Sequence of chain 7.A:
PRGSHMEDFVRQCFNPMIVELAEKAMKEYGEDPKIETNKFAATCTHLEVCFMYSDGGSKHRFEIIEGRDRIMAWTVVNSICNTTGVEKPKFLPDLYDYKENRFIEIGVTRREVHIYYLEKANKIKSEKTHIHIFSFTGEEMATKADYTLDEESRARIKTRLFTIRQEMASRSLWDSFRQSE

Binding-site contacts:
Ligand atom C12 contacts residue GLU120 of chain 7.A at 3.4 Å.
Ligand atom O10 contacts residue ASP109 of chain 7.A at 3.5 Å (salt-bridge).
Ligand atom C01 contacts residue LYS54 of chain 7.A at 3.6 Å.
Ligand atom O13 contacts residue MN1 of chain 7.C at 2.0 Å.
Ligand atom C14 contacts residue LYS135 of chain 7.A at 3.9 Å.
Ligand atom C14 contacts residue GLU120 of chain 7.A at 3.5 Å.
Ligand atom F26 contacts residue HIS61 of chain 7.A at 3.8 Å.
Ligand atom C12 contacts residue ASP109 of chain 7.A at 3.8 Å.
Ligand atom O15 contacts residue TYR131 of chain 7.A at 4.0 Å.
Ligand atom C28 contacts residue MET41 of chain 7.A at 4.0 Å (hydrophobic).
Ligand atom O13 contacts residue ASP109 of chain 7.A at 2.7 Å (salt-bridge).
Ligand atom O13 contacts residue HIS61 of chain 7.A at 3.4 Å (h-bond).
Ligand atom C12 contacts residue MN1 of chain 7.C at 2.5 Å.
Ligand atom C12 contacts residue MN1 of chain 7.D at 3.0 Å.
Ligand atom O15 contacts residue ILE121 of chain 7.A at 2.7 Å (h-bond).
Ligand atom O15 contacts residue HIS61 of chain 7.A at 2.9 Å (h-bond).
Ligand atom C14 contacts residue ILE121 of chain 7.A at 3.7 Å (hydrophobic).
Ligand atom C27 contacts residue ALA40 of chain 7.A at 3.8 Å (hydrophobic).
Ligand atom C14 contacts residue HIS61 of chain 7.A at 3.1 Å.
Ligand atom O10 contacts residue LEU107 of chain 7.A at 3.9 Å.
Ligand atom O13 contacts residue GLU120 of chain 7.A at 2.7 Å (salt-bridge).
Ligand atom C09 contacts residue GLU81 of chain 7.A at 3.8 Å.
Ligand atom C23 contacts residue LYS54 of chain 7.A at 3.8 Å.
Ligand atom O10 contacts residue MN1 of chain 7.D at 1.6 Å.
Ligand atom C12 contacts residue HIS61 of chain 7.A at 3.4 Å.
Ligand atom C28 contacts residue ALA40 of chain 7.A at 3.8 Å (hydrophobic).
Ligand atom O15 contacts residue LYS135 of chain 7.A at 3.6 Å.
Ligand atom C11 contacts residue MN1 of chain 7.C at 4.0 Å.
Ligand atom C01 contacts residue GLU46 of chain 7.A at 3.7 Å.
Ligand atom O13 contacts residue MN1 of chain 7.D at 2.3 Å.
Ligand atom N16 contacts residue MN1 of chain 7.C at 3.8 Å.
Ligand atom C11 contacts residue MN1 of chain 7.D at 3.1 Å.
Ligand atom O10 contacts residue GLU81 of chain 7.A at 3.4 Å (salt-bridge).
Ligand atom O15 contacts residue GLU120 of chain 7.A at 2.9 Å (salt-bridge).
Ligand atom N16 contacts residue TYR131 of chain 7.A at 3.8 Å.
Ligand atom O15 contacts residue MN1 of chain 7.C at 1.9 Å.
Ligand atom C09 contacts residue MN1 of chain 7.D at 2.5 Å.
Ligand atom C14 contacts residue MN1 of chain 7.C at 2.5 Å.
Ligand atom N16 contacts residue HIS61 of chain 7.A at 3.9 Å.
Ligand atom N08 contacts residue MN1 of chain 7.D at 3.6 Å.

The small molecule below binds the protein below.
Small molecule (SMILES): COc1cc(CCNC(=O)c2[nH]c(-c3c(F)cccc3F)nc(=O)c2O)ccn1